The protein below binds the small molecule below.
Small molecule (SMILES): CC(=O)N[C@H]1[C@H](O[C@H]2[C@H](O)[C@@H](NC(C)=O)CO[C@@H]2CO)O[C@H](CO)[C@@H](O)[C@@H]1O

Sequence of chain 1.C:
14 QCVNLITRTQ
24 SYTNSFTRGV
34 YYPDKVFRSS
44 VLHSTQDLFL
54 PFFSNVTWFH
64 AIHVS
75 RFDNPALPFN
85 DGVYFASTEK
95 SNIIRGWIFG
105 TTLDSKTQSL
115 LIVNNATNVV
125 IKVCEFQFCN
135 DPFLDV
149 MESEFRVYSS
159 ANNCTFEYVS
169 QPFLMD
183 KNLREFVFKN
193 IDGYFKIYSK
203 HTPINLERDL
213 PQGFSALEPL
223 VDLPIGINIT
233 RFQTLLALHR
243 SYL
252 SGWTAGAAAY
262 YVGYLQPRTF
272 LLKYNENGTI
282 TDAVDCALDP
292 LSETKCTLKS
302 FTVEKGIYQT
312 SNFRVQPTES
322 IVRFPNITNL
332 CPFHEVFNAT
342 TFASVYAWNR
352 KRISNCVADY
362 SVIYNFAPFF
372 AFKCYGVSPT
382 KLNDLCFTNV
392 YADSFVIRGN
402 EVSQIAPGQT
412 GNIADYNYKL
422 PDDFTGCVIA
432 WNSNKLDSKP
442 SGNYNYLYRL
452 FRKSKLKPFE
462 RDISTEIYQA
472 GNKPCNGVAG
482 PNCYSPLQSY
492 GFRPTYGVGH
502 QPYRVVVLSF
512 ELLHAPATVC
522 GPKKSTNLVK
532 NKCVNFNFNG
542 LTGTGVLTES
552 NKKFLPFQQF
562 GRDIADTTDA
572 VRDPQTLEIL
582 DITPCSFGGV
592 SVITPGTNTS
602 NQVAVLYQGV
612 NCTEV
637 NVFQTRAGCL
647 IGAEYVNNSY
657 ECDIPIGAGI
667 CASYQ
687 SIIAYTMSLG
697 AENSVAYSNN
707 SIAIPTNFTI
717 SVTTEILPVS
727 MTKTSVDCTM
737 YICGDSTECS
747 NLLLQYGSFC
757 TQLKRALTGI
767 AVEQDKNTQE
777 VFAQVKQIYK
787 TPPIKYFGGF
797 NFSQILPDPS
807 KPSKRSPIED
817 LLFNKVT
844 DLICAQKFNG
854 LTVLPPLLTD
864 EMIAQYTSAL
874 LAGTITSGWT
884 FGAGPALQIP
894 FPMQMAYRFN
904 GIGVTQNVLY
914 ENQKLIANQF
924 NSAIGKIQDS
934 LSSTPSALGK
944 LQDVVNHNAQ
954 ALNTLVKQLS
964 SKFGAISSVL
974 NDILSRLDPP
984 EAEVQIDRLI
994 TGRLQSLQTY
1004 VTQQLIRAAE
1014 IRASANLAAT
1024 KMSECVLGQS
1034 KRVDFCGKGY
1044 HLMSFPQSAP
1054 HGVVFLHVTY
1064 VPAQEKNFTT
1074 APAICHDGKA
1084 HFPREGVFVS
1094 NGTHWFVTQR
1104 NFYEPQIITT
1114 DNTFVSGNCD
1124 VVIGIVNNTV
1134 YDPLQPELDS

Binding-site contacts:
Ligand atom C5 contacts residue ASN1070 of chain 1.C at 3.6 Å.
Ligand atom N2 contacts residue ASN1070 of chain 1.C at 2.9 Å (h-bond).
Ligand atom C1 contacts residue GLN891 of chain 1.A at 4.1 Å.
Ligand atom C8 contacts residue ALA702 of chain 1.C at 4.3 Å (hydrophobic).
Ligand atom C8 contacts residue GLU1068 of chain 1.C at 3.3 Å.
Ligand atom C8 contacts residue ASN1070 of chain 1.C at 4.3 Å.
Ligand atom C4 contacts residue ALA702 of chain 1.C at 4.3 Å (hydrophobic).
Ligand atom O7 contacts residue ALA702 of chain 1.C at 3.4 Å.
Ligand atom C7 contacts residue ALA702 of chain 1.C at 3.9 Å (hydrophobic).
Ligand atom C5 contacts residue ALA702 of chain 1.C at 3.7 Å (hydrophobic).
Ligand atom O7 contacts residue ASN1070 of chain 1.C at 4.1 Å.
Ligand atom O4 contacts residue ALA702 of chain 1.C at 3.8 Å.
Ligand atom C7 contacts residue ASN1070 of chain 1.C at 3.7 Å.
Ligand atom O5 contacts residue ASN1070 of chain 1.C at 2.3 Å (h-bond).
Ligand atom C6 contacts residue ALA702 of chain 1.C at 4.3 Å (hydrophobic).
Ligand atom C3 contacts residue ASN1070 of chain 1.C at 3.8 Å.
Ligand atom C8 contacts residue LYS1069 of chain 1.C at 4.3 Å.
Ligand atom O6 contacts residue ASN1070 of chain 1.C at 4.5 Å.
Ligand atom C1 contacts residue ASN1070 of chain 1.C at 1.4 Å.
Ligand atom C2 contacts residue ASN1070 of chain 1.C at 2.5 Å.
Ligand atom C4 contacts residue ASN1070 of chain 1.C at 4.2 Å.

Sequence of chain 1.A:
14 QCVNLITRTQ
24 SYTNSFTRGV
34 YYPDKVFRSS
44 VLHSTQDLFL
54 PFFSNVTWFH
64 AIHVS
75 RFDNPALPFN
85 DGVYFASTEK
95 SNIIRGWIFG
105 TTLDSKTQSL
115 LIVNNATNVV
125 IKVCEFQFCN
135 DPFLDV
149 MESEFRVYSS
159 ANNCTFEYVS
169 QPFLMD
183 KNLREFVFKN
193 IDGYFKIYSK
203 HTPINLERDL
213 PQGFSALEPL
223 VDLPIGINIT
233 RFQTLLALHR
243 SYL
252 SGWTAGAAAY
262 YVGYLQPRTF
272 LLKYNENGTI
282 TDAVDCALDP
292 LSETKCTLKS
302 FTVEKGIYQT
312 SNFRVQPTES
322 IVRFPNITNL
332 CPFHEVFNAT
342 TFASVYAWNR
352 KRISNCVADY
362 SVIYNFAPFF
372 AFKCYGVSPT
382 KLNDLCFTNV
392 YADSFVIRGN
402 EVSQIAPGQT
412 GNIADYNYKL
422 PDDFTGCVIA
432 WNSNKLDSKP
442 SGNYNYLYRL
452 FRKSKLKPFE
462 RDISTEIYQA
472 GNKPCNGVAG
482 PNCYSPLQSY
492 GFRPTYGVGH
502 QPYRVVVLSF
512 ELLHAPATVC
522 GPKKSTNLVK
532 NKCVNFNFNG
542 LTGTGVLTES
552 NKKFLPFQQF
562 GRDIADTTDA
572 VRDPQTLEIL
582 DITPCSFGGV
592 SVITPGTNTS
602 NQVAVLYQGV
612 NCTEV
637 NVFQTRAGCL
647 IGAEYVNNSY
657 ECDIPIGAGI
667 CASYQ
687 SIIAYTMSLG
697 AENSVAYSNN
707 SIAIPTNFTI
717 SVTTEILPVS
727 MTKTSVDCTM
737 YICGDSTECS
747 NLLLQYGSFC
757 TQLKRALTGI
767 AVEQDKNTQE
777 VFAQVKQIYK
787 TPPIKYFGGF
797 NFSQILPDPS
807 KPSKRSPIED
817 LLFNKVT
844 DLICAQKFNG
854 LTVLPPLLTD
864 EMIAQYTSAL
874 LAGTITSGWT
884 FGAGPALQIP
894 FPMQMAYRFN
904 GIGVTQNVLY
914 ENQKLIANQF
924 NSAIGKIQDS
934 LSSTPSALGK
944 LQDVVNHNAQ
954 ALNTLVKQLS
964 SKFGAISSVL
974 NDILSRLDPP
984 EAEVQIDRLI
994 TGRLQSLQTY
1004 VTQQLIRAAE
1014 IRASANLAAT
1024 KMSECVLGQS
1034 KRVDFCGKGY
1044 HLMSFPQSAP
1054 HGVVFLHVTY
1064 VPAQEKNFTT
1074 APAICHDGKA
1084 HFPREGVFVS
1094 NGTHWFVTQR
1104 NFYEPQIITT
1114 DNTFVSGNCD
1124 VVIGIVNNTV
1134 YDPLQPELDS